Binding-site contacts:
Ligand atom O6 contacts residue SER277 of chain 1.A at 4.0 Å.
Ligand atom O6 contacts residue VAL333 of chain 1.A at 4.2 Å.
Ligand atom O7 contacts residue ASN275 of chain 1.A at 3.7 Å.
Ligand atom O5 contacts residue ASN275 of chain 1.A at 2.4 Å (h-bond).
Ligand atom C5 contacts residue ASN275 of chain 1.A at 3.6 Å.
Ligand atom C5 contacts residue SER277 of chain 1.A at 4.5 Å.
Ligand atom C4 contacts residue ASN275 of chain 1.A at 4.2 Å.
Ligand atom O6 contacts residue ALA278 of chain 1.A at 3.8 Å.
Ligand atom O5 contacts residue ALA278 of chain 1.A at 3.6 Å.
Ligand atom C2 contacts residue ASN275 of chain 1.A at 2.5 Å.
Ligand atom C6 contacts residue VAL333 of chain 1.A at 4.2 Å (hydrophobic).
Ligand atom C1 contacts residue ALA278 of chain 1.A at 4.2 Å (hydrophobic).
Ligand atom C8 contacts residue ASN275 of chain 1.A at 4.4 Å.
Ligand atom C1 contacts residue ASN275 of chain 1.A at 1.4 Å.
Ligand atom C7 contacts residue ASN275 of chain 1.A at 3.4 Å.
Ligand atom C3 contacts residue ASN275 of chain 1.A at 3.8 Å.
Ligand atom N2 contacts residue ASN275 of chain 1.A at 2.9 Å (h-bond).

Sequence of chain 1.A:
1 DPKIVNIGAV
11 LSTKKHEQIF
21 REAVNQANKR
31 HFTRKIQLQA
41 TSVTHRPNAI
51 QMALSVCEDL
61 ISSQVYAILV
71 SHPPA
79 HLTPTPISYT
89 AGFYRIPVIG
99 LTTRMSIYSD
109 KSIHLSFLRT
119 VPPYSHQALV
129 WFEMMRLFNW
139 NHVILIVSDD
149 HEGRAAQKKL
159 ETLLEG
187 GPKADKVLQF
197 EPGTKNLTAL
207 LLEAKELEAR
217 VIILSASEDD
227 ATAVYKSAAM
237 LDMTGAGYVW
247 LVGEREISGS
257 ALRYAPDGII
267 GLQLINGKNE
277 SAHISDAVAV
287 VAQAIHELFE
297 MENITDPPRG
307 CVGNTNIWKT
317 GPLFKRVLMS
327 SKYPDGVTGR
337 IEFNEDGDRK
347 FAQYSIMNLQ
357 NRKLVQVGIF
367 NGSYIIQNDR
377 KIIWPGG

This small molecule binds to this protein.
Small molecule (SMILES): CC(=O)N[C@@H]1[C@@H](O)[C@H](O)[C@@H](CO)O[C@H]1O